A protein and the small-molecule ligand that binds it are described below.
Small molecule (SMILES): CC(=O)N[C@H]1[C@H](O[C@H]2[C@H](O)[C@@H](NC(C)=O)CO[C@@H]2COC2O[C@@H](C)[C@@H](O)[C@@H](O)[C@@H]2O)O[C@H](CO)[C@@H](O[C@@H]2O[C@H](CO[C@H]3O[C@H](CO)[C@@H](O)[C@H](O)[C@@H]3O)[C@@H](O)[C@H](O[C@@H]3O[C@H](CO)[C@@H](O)[C@H](O)[C@@H]3O)[C@@H]2O)[C@@H]1O

Sequence of chain 1.A:
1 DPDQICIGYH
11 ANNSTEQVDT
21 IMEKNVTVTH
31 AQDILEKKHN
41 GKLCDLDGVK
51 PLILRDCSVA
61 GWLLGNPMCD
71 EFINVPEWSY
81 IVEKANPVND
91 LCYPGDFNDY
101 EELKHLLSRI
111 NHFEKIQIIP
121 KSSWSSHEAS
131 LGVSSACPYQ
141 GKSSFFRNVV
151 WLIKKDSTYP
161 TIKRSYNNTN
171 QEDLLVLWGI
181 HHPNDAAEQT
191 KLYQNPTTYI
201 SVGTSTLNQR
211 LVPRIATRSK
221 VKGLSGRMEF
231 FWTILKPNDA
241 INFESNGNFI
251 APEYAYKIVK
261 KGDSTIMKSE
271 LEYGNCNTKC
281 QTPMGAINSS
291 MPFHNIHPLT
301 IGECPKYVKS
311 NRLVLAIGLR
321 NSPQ

Binding-site contacts:
Ligand atom C5 contacts residue ASN167 of chain 1.A at 3.6 Å.
Ligand atom N2 contacts residue ASP239 of chain 1.A at 4.3 Å.
Ligand atom C5 contacts residue ASN238 of chain 1.A at 3.7 Å.
Ligand atom C6 contacts residue ASN238 of chain 1.A at 4.2 Å.
Ligand atom C8 contacts residue ALA240 of chain 1.A at 3.9 Å (hydrophobic).
Ligand atom C1 contacts residue ASN238 of chain 1.A at 3.5 Å.
Ligand atom N2 contacts residue ASN238 of chain 1.A at 2.9 Å (h-bond).
Ligand atom C7 contacts residue ASP239 of chain 1.A at 4.5 Å.
Ligand atom C3 contacts residue ASN167 of chain 1.A at 3.8 Å.
Ligand atom C7 contacts residue ALA240 of chain 1.A at 3.7 Å (hydrophobic).
Ligand atom C8 contacts residue ASN167 of chain 1.A at 4.3 Å.
Ligand atom O7 contacts residue SER219 of chain 3.A at 3.4 Å.
Ligand atom C7 contacts residue ASN167 of chain 1.A at 4.0 Å.
Ligand atom N2 contacts residue ASN167 of chain 1.A at 3.2 Å (h-bond).
Ligand atom O5 contacts residue ASN238 of chain 1.A at 4.3 Å.
Ligand atom C4 contacts residue ASN238 of chain 1.A at 4.5 Å.
Ligand atom C3 contacts residue ASN238 of chain 1.A at 4.0 Å.
Ligand atom N2 contacts residue ALA240 of chain 1.A at 4.2 Å.
Ligand atom C7 contacts residue ASN238 of chain 1.A at 3.8 Å.
Ligand atom C1 contacts residue ASN167 of chain 1.A at 1.4 Å.
Ligand atom C2 contacts residue ASN238 of chain 1.A at 3.6 Å.
Ligand atom O5 contacts residue ASN167 of chain 1.A at 2.2 Å (h-bond).
Ligand atom O6 contacts residue ASN167 of chain 1.A at 4.4 Å.
Ligand atom O7 contacts residue ASP239 of chain 1.A at 3.6 Å (salt-bridge).
Ligand atom O7 contacts residue ASN238 of chain 1.A at 3.9 Å.
Ligand atom C4 contacts residue ASN167 of chain 1.A at 4.1 Å.
Ligand atom C2 contacts residue ASN167 of chain 1.A at 2.5 Å.
Ligand atom O7 contacts residue ALA240 of chain 1.A at 3.5 Å (h-bond).
Ligand atom O4 contacts residue ASN238 of chain 1.A at 4.3 Å.

Sequence of chain 3.A:
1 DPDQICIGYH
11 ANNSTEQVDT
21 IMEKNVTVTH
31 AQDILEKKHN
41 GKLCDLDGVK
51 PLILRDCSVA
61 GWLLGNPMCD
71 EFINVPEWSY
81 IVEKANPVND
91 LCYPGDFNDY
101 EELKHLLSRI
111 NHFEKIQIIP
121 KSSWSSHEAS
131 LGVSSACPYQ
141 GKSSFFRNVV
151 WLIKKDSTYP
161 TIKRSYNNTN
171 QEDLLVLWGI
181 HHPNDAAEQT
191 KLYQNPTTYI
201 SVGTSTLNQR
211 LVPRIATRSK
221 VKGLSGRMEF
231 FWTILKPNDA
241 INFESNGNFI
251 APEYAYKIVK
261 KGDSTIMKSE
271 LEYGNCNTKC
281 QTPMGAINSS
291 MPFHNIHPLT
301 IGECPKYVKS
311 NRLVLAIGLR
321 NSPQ